Sequence of chain 1.A:
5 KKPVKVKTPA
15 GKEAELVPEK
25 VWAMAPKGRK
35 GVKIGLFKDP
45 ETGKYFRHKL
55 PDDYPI

Binding-site contacts:
Ligand atom C2 contacts residue MET28 of chain 1.A at 3.3 Å (hydrophobic).
Ligand atom N3 contacts residue DA3 of chain 1.D at 2.7 Å (h-bond).
Ligand atom C5' contacts residue TRP26 of chain 1.A at 3.4 Å (hydrophobic).
Ligand atom N3 contacts residue DA4 of chain 1.D at 2.6 Å (h-bond).
Ligand atom N1 contacts residue DT2 of chain 1.D at 2.8 Å (h-bond).
Ligand atom C4' contacts residue TRP26 of chain 1.A at 3.4 Å (hydrophobic).
Ligand atom N2 contacts residue DC8 of chain 1.D at 2.6 Å (h-bond).
Ligand atom N1 contacts residue DT6 of chain 1.D at 2.7 Å (h-bond).
Ligand atom O2 contacts residue DG1 of chain 1.D at 2.7 Å (h-bond).
Ligand atom C2 contacts residue DA7 of chain 1.D at 3.3 Å.
Ligand atom C5' contacts residue ALA29 of chain 1.A at 3.3 Å (hydrophobic).
Ligand atom O2 contacts residue DA4 of chain 1.D at 3.2 Å.
Ligand atom N6 contacts residue DT6 of chain 1.D at 3.0 Å (h-bond).
Ligand atom N6 contacts residue DA4 of chain 1.D at 3.1 Å (h-bond).
Ligand atom O3' contacts residue TYR49 of chain 1.A at 3.3 Å.
Ligand atom O4 contacts residue DA4 of chain 1.D at 3.1 Å (h-bond).
Ligand atom C2 contacts residue DT6 of chain 1.D at 3.4 Å.
Ligand atom N1 contacts residue DC8 of chain 1.D at 2.8 Å (h-bond).
Ligand atom C2 contacts residue DG1 of chain 1.D at 3.5 Å.
Ligand atom C4 contacts residue DA7 of chain 1.D at 3.4 Å.
Ligand atom N1 contacts residue MET28 of chain 1.A at 3.4 Å (h-bond).
Ligand atom N6 contacts residue DT5 of chain 1.D at 3.0 Å (h-bond).
Ligand atom O2 contacts residue ARG51 of chain 1.A at 2.8 Å (salt-bridge).
Ligand atom N3 contacts residue TRP26 of chain 1.A at 3.0 Å (h-bond).
Ligand atom O4 contacts residue DA3 of chain 1.D at 2.9 Å (h-bond).
Ligand atom N4 contacts residue DG1 of chain 1.D at 2.8 Å (h-bond).
Ligand atom O4 contacts residue DA7 of chain 1.D at 3.1 Å (h-bond).
Ligand atom N6 contacts residue DT2 of chain 1.D at 2.8 Å (h-bond).
Ligand atom O6 contacts residue DA7 of chain 1.D at 3.3 Å (h-bond).
Ligand atom O4' contacts residue ARG51 of chain 1.A at 2.8 Å (salt-bridge).
Ligand atom OP1 contacts residue LYS24 of chain 1.A at 3.3 Å.
Ligand atom O2 contacts residue DA7 of chain 1.D at 3.4 Å.
Ligand atom C4 contacts residue DA4 of chain 1.D at 3.5 Å.
Ligand atom N3 contacts residue DG1 of chain 1.D at 2.8 Å (h-bond).
Ligand atom O6 contacts residue DC8 of chain 1.D at 2.9 Å (h-bond).
Ligand atom O4' contacts residue TRP26 of chain 1.A at 3.4 Å.
Ligand atom C2 contacts residue DT5 of chain 1.D at 3.4 Å.
Ligand atom N1 contacts residue DA7 of chain 1.D at 3.3 Å.
Ligand atom N3 contacts residue DA7 of chain 1.D at 2.7 Å (h-bond).
Ligand atom N1 contacts residue DT5 of chain 1.D at 2.7 Å (h-bond).

A small-molecule ligand and the protein it binds are described below.
Small molecule (SMILES): Cc1cn([C@H]2C[C@H](O[P](=O)(O)OC[C@H]3O[C@@H](n4cnc5c(N)ncnc54)C[C@@H]3O[P](=O)(O)OC[C@H]3O[C@@H](n4ccc(N)nc4=O)C[C@@H]3O)[C@@H](CO[P](=O)(O)O[C@H]3C[C@H](n4cc(C)c(=O)[nH]c4=O)O[C@@H]3CO[P](=O)(O)O[C@H]3C[C@H](n4cnc5c(N)ncnc54)O[C@@H]3CO[P](=O)(O)O[C@H]3C[C@H](n4cnc5c(N)ncnc54)O[C@@H]3CO[P](=O)(O)O[C@H]3C[C@H](n4cc(C)c(=O)[nH]c4=O)O[C@@H]3CO[P](=O)(O)O[C@H]3C[C@H](n4cnc5c(=O)nc(N)[nH]c54)O[C@@H]3CO)O2)c(=O)[nH]c1=O